Binding-site contacts:
Ligand atom O contacts residue ALA16 of chain 1.A at 4.2 Å.
Ligand atom C7 contacts residue DMS1 of chain 1.F at 3.9 Å.
Ligand atom O3 contacts residue GLY221 of chain 1.A at 4.0 Å.
Ligand atom C6 contacts residue ASP81 of chain 1.A at 3.1 Å.
Ligand atom O3 contacts residue THR222 of chain 1.A at 3.6 Å.
Ligand atom O3 contacts residue THR223 of chain 1.A at 3.1 Å (h-bond).
Ligand atom N1 contacts residue GLY221 of chain 1.A at 3.9 Å.
Ligand atom N contacts residue GLY221 of chain 1.A at 3.1 Å (h-bond).
Ligand atom C contacts residue ILE122 of chain 1.A at 4.0 Å (hydrophobic).
Ligand atom C7 contacts residue GLY221 of chain 1.A at 3.5 Å.
Ligand atom C7 contacts residue ASP81 of chain 1.A at 4.1 Å.
Ligand atom C3 contacts residue THR223 of chain 1.A at 3.1 Å.
Ligand atom C7 contacts residue THR223 of chain 1.A at 4.0 Å.
Ligand atom N2 contacts residue THR223 of chain 1.A at 3.1 Å (h-bond).
Ligand atom N2 contacts residue ASP15 of chain 1.A at 4.3 Å.
Ligand atom O2 contacts residue DMS1 of chain 1.F at 3.5 Å.
Ligand atom O1 contacts residue ASP81 of chain 1.A at 4.1 Å.
Ligand atom O2 contacts residue GLY80 of chain 1.A at 3.5 Å (h-bond).
Ligand atom C7 contacts residue THR222 of chain 1.A at 3.8 Å.
Ligand atom C5 contacts residue GLY221 of chain 1.A at 3.7 Å.
Ligand atom C6 contacts residue DMS1 of chain 1.F at 4.1 Å.
Ligand atom O2 contacts residue ASP81 of chain 1.A at 3.2 Å.
Ligand atom BR contacts residue TYR79 of chain 1.A at 3.5 Å.
Ligand atom BR contacts residue SER83 of chain 1.A at 3.8 Å.
Ligand atom N contacts residue THR223 of chain 1.A at 4.1 Å.
Ligand atom C2 contacts residue THR223 of chain 1.A at 3.2 Å.
Ligand atom N1 contacts residue DMS1 of chain 1.F at 3.2 Å (h-bond).
Ligand atom C3 contacts residue ASP15 of chain 1.A at 3.7 Å.
Ligand atom O2 contacts residue TYR79 of chain 1.A at 3.7 Å.
Ligand atom C2 contacts residue ASP15 of chain 1.A at 3.5 Å.
Ligand atom O3 contacts residue DMS1 of chain 1.F at 3.7 Å.
Ligand atom N1 contacts residue ASP81 of chain 1.A at 3.6 Å.
Ligand atom C5 contacts residue ASP81 of chain 1.A at 3.1 Å.
Ligand atom N contacts residue ASP81 of chain 1.A at 4.0 Å.
Ligand atom C4 contacts residue GLY221 of chain 1.A at 3.2 Å.
Ligand atom BR contacts residue ASP81 of chain 1.A at 3.8 Å.
Ligand atom C6 contacts residue GLY221 of chain 1.A at 4.1 Å.
Ligand atom N1 contacts residue THR222 of chain 1.A at 4.2 Å.
Ligand atom C3 contacts residue GLY221 of chain 1.A at 3.4 Å.
Ligand atom C4 contacts residue ASP81 of chain 1.A at 3.6 Å.

A protein and the small-molecule ligand that binds it are described below.
Small molecule (SMILES): COC(=O)[C@@H](N)Cn1cc(Br)c(=O)[nH]c1=O

Sequence of chain 1.A:
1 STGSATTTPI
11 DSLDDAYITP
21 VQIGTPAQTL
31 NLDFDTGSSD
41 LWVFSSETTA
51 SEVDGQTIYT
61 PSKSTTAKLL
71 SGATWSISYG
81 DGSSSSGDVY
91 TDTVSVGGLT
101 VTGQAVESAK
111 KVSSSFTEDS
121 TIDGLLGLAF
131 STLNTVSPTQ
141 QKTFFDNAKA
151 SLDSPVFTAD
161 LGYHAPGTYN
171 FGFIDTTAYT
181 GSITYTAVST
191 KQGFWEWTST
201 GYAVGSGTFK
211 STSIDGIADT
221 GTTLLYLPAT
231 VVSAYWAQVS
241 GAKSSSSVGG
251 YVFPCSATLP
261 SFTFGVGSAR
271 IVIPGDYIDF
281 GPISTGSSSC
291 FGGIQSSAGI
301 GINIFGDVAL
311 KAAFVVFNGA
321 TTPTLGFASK